The small molecule below binds the protein below.
Small molecule (SMILES): CC(=O)N[C@H]1[C@H](O[C@H]2[C@H](O)[C@@H](NC(C)=O)CO[C@@H]2CO)O[C@H](CO)[C@@H](O[C@@H]2O[C@H](CO[C@H]3O[C@H](CO)[C@@H](O)[C@H](O)[C@@H]3O)[C@@H](O)[C@H](O[C@H]3O[C@H](CO[C@@H]4O[C@H](CO)[C@@H](O)[C@H](O)[C@@H]4O)[C@@H](O)[C@H](O)[C@@H]3O)[C@@H]2O)[C@@H]1O

Sequence of chain 1.A:
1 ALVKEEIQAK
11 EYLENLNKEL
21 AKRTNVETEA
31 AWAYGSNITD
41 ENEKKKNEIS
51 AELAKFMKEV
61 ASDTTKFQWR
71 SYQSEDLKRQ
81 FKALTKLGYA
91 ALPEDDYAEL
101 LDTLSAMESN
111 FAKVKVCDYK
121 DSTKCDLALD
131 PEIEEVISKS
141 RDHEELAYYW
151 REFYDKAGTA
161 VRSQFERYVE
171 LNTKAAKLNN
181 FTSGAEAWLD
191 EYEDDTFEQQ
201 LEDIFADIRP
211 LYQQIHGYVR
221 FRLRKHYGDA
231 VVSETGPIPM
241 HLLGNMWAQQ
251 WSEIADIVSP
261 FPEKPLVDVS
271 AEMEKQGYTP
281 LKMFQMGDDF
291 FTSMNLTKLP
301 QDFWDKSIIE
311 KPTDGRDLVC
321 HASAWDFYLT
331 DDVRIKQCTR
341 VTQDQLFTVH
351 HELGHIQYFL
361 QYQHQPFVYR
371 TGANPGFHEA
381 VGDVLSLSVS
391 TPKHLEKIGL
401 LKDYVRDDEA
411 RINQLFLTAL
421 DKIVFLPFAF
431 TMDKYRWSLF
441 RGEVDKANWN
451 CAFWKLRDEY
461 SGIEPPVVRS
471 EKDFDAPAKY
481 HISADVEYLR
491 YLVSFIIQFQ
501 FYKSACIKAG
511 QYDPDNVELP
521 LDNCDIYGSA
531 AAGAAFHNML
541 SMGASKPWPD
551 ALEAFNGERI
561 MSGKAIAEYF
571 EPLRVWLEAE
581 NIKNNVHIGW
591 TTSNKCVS

Binding-site contacts:
Ligand atom O7 contacts residue ASN180 of chain 1.A at 3.5 Å (h-bond).
Ligand atom C7 contacts residue LEU178 of chain 1.A at 4.5 Å (hydrophobic).
Ligand atom C7 contacts residue ASN180 of chain 1.A at 3.3 Å.
Ligand atom N2 contacts residue ASN180 of chain 1.A at 2.8 Å (h-bond).
Ligand atom N2 contacts residue LEU178 of chain 1.A at 4.2 Å.
Ligand atom C3 contacts residue ASN180 of chain 1.A at 3.8 Å.
Ligand atom C8 contacts residue ASN180 of chain 1.A at 4.4 Å.
Ligand atom C6 contacts residue GLN68 of chain 1.A at 4.3 Å.
Ligand atom C2 contacts residue ASN180 of chain 1.A at 2.4 Å.
Ligand atom O5 contacts residue ASN180 of chain 1.A at 2.4 Å (h-bond).
Ligand atom C8 contacts residue ASN179 of chain 1.A at 4.4 Å.
Ligand atom C1 contacts residue ASN180 of chain 1.A at 1.4 Å.
Ligand atom C5 contacts residue ASN180 of chain 1.A at 3.7 Å.
Ligand atom C4 contacts residue ASN180 of chain 1.A at 4.2 Å.
Ligand atom O6 contacts residue GLN68 of chain 1.A at 3.9 Å.
Ligand atom C8 contacts residue LEU178 of chain 1.A at 3.8 Å (hydrophobic).
Ligand atom O5 contacts residue GLN68 of chain 1.A at 4.1 Å.
Ligand atom C5 contacts residue GLN68 of chain 1.A at 3.7 Å.